Binding-site contacts:
Ligand atom C contacts residue MET207 of chain 3.A at 3.9 Å (hydrophobic).
Ligand atom O3 contacts residue VAL155 of chain 3.A at 2.8 Å (h-bond).
Ligand atom O4 contacts residue ILE154 of chain 3.A at 4.2 Å.
Ligand atom C2 contacts residue GLY205 of chain 3.A at 3.8 Å.
Ligand atom C3 contacts residue PHE204 of chain 3.A at 4.4 Å (hydrophobic).
Ligand atom C2 contacts residue LEU190 of chain 3.A at 4.0 Å (hydrophobic).
Ligand atom C6 contacts residue GLY296 of chain 3.A at 4.1 Å.
Ligand atom O3 contacts residue ILE154 of chain 3.A at 3.5 Å.
Ligand atom O3 contacts residue PHE204 of chain 3.A at 3.4 Å.
Ligand atom C6 contacts residue LEU297 of chain 3.A at 4.3 Å (hydrophobic).
Ligand atom C4 contacts residue VAL155 of chain 3.A at 4.0 Å (hydrophobic).
Ligand atom C contacts residue LEU190 of chain 3.A at 3.7 Å (hydrophobic).
Ligand atom C6 contacts residue MET207 of chain 3.A at 4.2 Å (hydrophobic).
Ligand atom O4 contacts residue ARG156 of chain 3.A at 3.2 Å.
Ligand atom O3 contacts residue GLN157 of chain 3.A at 4.5 Å.
Ligand atom C5 contacts residue ALA209 of chain 3.A at 4.3 Å (hydrophobic).
Ligand atom C1 contacts residue ILE154 of chain 3.A at 4.2 Å (hydrophobic).
Ligand atom C6 contacts residue ASN214 of chain 3.A at 3.6 Å.
Ligand atom C5 contacts residue ILE154 of chain 3.A at 4.3 Å (hydrophobic).
Ligand atom O4 contacts residue VAL155 of chain 3.A at 3.4 Å (h-bond).
Ligand atom C3 contacts residue ILE154 of chain 3.A at 3.4 Å (hydrophobic).
Ligand atom C2 contacts residue ILE154 of chain 3.A at 3.6 Å (hydrophobic).
Ligand atom O4 contacts residue ASN214 of chain 3.A at 4.3 Å.
Ligand atom O4 contacts residue ALA209 of chain 3.A at 3.9 Å.
Ligand atom C5 contacts residue MET207 of chain 3.A at 4.4 Å (hydrophobic).
Ligand atom C2 contacts residue MET207 of chain 3.A at 3.8 Å (hydrophobic).
Ligand atom C4 contacts residue ASN214 of chain 3.A at 4.1 Å.
Ligand atom C4 contacts residue ARG156 of chain 3.A at 4.5 Å.
Ligand atom C5 contacts residue ASN214 of chain 3.A at 3.6 Å.
Ligand atom C3 contacts residue VAL155 of chain 3.A at 3.8 Å (hydrophobic).
Ligand atom C4 contacts residue ILE154 of chain 3.A at 3.7 Å (hydrophobic).
Ligand atom C1 contacts residue LEU297 of chain 3.A at 4.5 Å (hydrophobic).
Ligand atom C3 contacts residue MET207 of chain 3.A at 4.3 Å (hydrophobic).
Ligand atom O3 contacts residue ARG156 of chain 3.A at 4.2 Å.
Ligand atom O3 contacts residue GLY205 of chain 3.A at 3.0 Å (h-bond).
Ligand atom C1 contacts residue MET207 of chain 3.A at 3.8 Å (hydrophobic).
Ligand atom C3 contacts residue GLY205 of chain 3.A at 3.8 Å.
Ligand atom C contacts residue LEU297 of chain 3.A at 3.9 Å (hydrophobic).
Ligand atom C1 contacts residue LEU190 of chain 3.A at 4.4 Å (hydrophobic).
Ligand atom C4 contacts residue MET207 of chain 3.A at 4.5 Å (hydrophobic).

Sequence of chain 3.A:
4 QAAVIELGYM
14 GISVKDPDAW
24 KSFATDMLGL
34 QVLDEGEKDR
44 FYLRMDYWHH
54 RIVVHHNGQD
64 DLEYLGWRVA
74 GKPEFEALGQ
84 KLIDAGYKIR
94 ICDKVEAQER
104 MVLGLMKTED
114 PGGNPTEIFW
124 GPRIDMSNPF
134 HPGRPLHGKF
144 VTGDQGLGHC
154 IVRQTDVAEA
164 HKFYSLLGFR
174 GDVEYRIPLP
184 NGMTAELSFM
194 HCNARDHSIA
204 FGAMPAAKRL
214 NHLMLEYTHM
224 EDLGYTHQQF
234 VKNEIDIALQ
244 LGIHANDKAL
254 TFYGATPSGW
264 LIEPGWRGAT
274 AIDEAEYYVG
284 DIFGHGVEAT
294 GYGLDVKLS

The small molecule below binds the protein below.
Small molecule (SMILES): Cc1ccc(O)c(O)c1